Binding-site contacts:
Ligand atom N02 contacts residue HEM1 of chain 1.K at 3.3 Å.
Ligand atom C03 contacts residue TRP319 of chain 1.B at 3.9 Å (hydrophobic).
Ligand atom C16 contacts residue VAL299 of chain 1.B at 3.9 Å (hydrophobic).
Ligand atom C14 contacts residue HEM1 of chain 1.K at 3.2 Å.
Ligand atom C03 contacts residue HEM1 of chain 1.K at 3.3 Å.
Ligand atom C02 contacts residue GLU324 of chain 1.B at 3.5 Å.
Ligand atom C02 contacts residue TRP319 of chain 1.B at 3.6 Å (hydrophobic).
Ligand atom C07 contacts residue GLY318 of chain 1.B at 3.8 Å.
Ligand atom C12 contacts residue HEM1 of chain 1.K at 3.9 Å.
Ligand atom N01 contacts residue PRO297 of chain 1.B at 3.8 Å.
Ligand atom C06 contacts residue GLU324 of chain 1.B at 3.4 Å.
Ligand atom N02 contacts residue TRP319 of chain 1.B at 2.7 Å (h-bond).
Ligand atom N22 contacts residue TRP410 of chain 1.B at 3.7 Å.
Ligand atom C07 contacts residue HEM1 of chain 1.K at 3.3 Å.
Ligand atom C07 contacts residue PHE316 of chain 1.B at 3.7 Å (hydrophobic).
Ligand atom C02 contacts residue HEM1 of chain 1.K at 3.7 Å.
Ligand atom C13 contacts residue VAL299 of chain 1.B at 3.5 Å (hydrophobic).
Ligand atom C15 contacts residue VAL299 of chain 1.B at 3.9 Å (hydrophobic).
Ligand atom C08 contacts residue GLU324 of chain 1.B at 3.5 Å.
Ligand atom N02 contacts residue TYR320 of chain 1.B at 3.6 Å.
Ligand atom F17 contacts residue PHE316 of chain 1.B at 3.7 Å.
Ligand atom N01 contacts residue GLU324 of chain 1.B at 2.6 Å (salt-bridge).
Ligand atom C16 contacts residue HEM1 of chain 1.K at 3.5 Å.
Ligand atom C14 contacts residue VAL299 of chain 1.B at 3.7 Å (hydrophobic).
Ligand atom C19 contacts residue ASN301 of chain 1.B at 3.5 Å.
Ligand atom N02 contacts residue GLU324 of chain 1.B at 2.7 Å (salt-bridge).
Ligand atom C11 contacts residue HEM1 of chain 1.K at 3.4 Å.
Ligand atom C09 contacts residue GLU324 of chain 1.B at 3.5 Å.
Ligand atom C11 contacts residue VAL299 of chain 1.B at 3.7 Å (hydrophobic).
Ligand atom F17 contacts residue HEM1 of chain 1.K at 2.8 Å.
Ligand atom C12 contacts residue VAL299 of chain 1.B at 3.5 Å (hydrophobic).
Ligand atom C04 contacts residue PRO297 of chain 1.B at 3.9 Å (hydrophobic).
Ligand atom N02 contacts residue MET321 of chain 1.B at 3.9 Å.
Ligand atom N22 contacts residue HEM1 of chain 1.K at 3.4 Å (h-bond).
Ligand atom C08 contacts residue VAL299 of chain 1.B at 3.9 Å (hydrophobic).
Ligand atom C23 contacts residue GOL1 of chain 1.P at 3.5 Å.
Ligand atom C05 contacts residue VAL299 of chain 1.B at 3.6 Å (hydrophobic).
Ligand atom C13 contacts residue HEM1 of chain 1.K at 3.1 Å.
Ligand atom C09 contacts residue HEM1 of chain 1.K at 3.3 Å.
Ligand atom C21 contacts residue HEM1 of chain 1.K at 3.8 Å.

This protein binds this small molecule.
Small molecule (SMILES): CNCCN(C)c1cc(F)cc(CCc2cc(C)cc(N)n2)c1

Sequence of chain 1.B:
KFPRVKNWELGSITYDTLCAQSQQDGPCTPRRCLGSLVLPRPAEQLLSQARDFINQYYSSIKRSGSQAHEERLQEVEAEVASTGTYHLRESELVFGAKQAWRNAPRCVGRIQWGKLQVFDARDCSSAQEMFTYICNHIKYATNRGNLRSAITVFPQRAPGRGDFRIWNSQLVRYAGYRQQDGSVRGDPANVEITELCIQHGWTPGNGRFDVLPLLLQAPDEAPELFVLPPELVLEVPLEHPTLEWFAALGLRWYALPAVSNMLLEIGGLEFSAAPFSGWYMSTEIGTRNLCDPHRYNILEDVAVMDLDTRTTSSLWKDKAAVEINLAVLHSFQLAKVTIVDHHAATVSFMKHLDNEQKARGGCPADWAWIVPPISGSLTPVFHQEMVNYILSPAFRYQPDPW